Sequence of chain 1.U:
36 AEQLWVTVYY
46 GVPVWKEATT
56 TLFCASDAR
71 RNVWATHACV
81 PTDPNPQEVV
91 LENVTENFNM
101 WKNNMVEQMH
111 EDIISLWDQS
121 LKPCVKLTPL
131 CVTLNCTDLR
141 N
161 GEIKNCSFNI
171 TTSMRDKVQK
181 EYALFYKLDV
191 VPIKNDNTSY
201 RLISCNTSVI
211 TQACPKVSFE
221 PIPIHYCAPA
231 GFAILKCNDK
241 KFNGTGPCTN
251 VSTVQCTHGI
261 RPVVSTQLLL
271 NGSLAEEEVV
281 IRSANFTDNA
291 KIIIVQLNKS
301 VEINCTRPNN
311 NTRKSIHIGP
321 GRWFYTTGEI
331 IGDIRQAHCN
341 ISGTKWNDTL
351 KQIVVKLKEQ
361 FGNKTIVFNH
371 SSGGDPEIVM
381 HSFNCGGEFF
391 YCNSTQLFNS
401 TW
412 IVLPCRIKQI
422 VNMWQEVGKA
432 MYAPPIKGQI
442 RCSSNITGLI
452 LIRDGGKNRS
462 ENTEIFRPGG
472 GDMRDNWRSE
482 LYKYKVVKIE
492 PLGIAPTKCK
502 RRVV

Binding-site contacts:
Ligand atom C2 contacts residue TRP124 of chain 1.W at 3.6 Å (hydrophobic).
Ligand atom C1 contacts residue GLY16 of chain 1.V at 4.2 Å.
Ligand atom O3 contacts residue PRO123 of chain 1.W at 3.0 Å (h-bond).
Ligand atom C2 contacts residue PRO123 of chain 1.W at 3.9 Å (hydrophobic).
Ligand atom C2 contacts residue ASN93 of chain 1.U at 2.2 Å.
Ligand atom C1 contacts residue TRP124 of chain 1.W at 4.0 Å (hydrophobic).
Ligand atom C7 contacts residue PRO123 of chain 1.W at 3.4 Å (hydrophobic).
Ligand atom O3 contacts residue TRP124 of chain 1.W at 3.4 Å (h-bond).
Ligand atom O7 contacts residue TRP124 of chain 1.W at 3.1 Å (h-bond).
Ligand atom O2 contacts residue ILE126 of chain 1.W at 3.8 Å.
Ligand atom C4 contacts residue TRP124 of chain 1.W at 3.8 Å (hydrophobic).
Ligand atom O5 contacts residue SER17 of chain 1.V at 3.7 Å.
Ligand atom C7 contacts residue ARG122 of chain 1.W at 4.1 Å.
Ligand atom O6 contacts residue TRP124 of chain 1.W at 4.0 Å.
Ligand atom C4 contacts residue ASN93 of chain 1.U at 4.1 Å.
Ligand atom O5 contacts residue ASN93 of chain 1.U at 2.4 Å (h-bond).
Ligand atom O7 contacts residue LEU130 of chain 1.W at 3.1 Å.
Ligand atom C6 contacts residue ASN125 of chain 1.W at 3.7 Å.
Ligand atom O5 contacts residue TRP124 of chain 1.W at 4.1 Å.
Ligand atom C5 contacts residue ASN93 of chain 1.U at 3.7 Å.
Ligand atom C8 contacts residue ASN93 of chain 1.U at 3.7 Å.
Ligand atom O7 contacts residue ARG122 of chain 1.W at 3.8 Å.
Ligand atom O6 contacts residue ASN125 of chain 1.W at 3.0 Å (h-bond).
Ligand atom C7 contacts residue ASN93 of chain 1.U at 3.0 Å.
Ligand atom O5 contacts residue GLY16 of chain 1.V at 3.6 Å (h-bond).
Ligand atom C8 contacts residue ARG122 of chain 1.W at 3.7 Å.
Ligand atom N2 contacts residue ASN93 of chain 1.U at 2.6 Å (h-bond).
Ligand atom C8 contacts residue GLU92 of chain 1.U at 3.2 Å.
Ligand atom C3 contacts residue TRP124 of chain 1.W at 3.8 Å (hydrophobic).
Ligand atom C8 contacts residue PRO123 of chain 1.W at 3.7 Å (hydrophobic).
Ligand atom O7 contacts residue PRO123 of chain 1.W at 2.7 Å (h-bond).
Ligand atom O5 contacts residue TRP124 of chain 1.W at 4.0 Å.
Ligand atom C3 contacts residue PRO123 of chain 1.W at 4.0 Å (hydrophobic).
Ligand atom C3 contacts residue ASN93 of chain 1.U at 3.6 Å.
Ligand atom C7 contacts residue TRP124 of chain 1.W at 4.0 Å (hydrophobic).
Ligand atom C1 contacts residue ASN93 of chain 1.U at 1.4 Å.
Ligand atom O7 contacts residue ASN93 of chain 1.U at 3.4 Å (h-bond).
Ligand atom C5 contacts residue TRP124 of chain 1.W at 3.8 Å (hydrophobic).
Ligand atom C3 contacts residue TRP124 of chain 1.W at 4.1 Å (hydrophobic).
Ligand atom N2 contacts residue PRO123 of chain 1.W at 3.7 Å.

A small-molecule ligand and the protein it binds are described below.
Small molecule (SMILES): CC(=O)N[C@H]1[C@H](O[C@H]2[C@H](O)[C@@H](NC(C)=O)CO[C@@H]2CO)O[C@H](CO)[C@@H](O[C@@H]2O[C@H](CO[C@H]3O[C@H](CO)[C@@H](O)[C@H](O)[C@@H]3O)[C@@H](O)[C@H](O[C@H]3O[C@H](CO)[C@@H](O)[C@H](O)[C@@H]3O)[C@@H]2O)[C@@H]1O

Sequence of chain 1.V:
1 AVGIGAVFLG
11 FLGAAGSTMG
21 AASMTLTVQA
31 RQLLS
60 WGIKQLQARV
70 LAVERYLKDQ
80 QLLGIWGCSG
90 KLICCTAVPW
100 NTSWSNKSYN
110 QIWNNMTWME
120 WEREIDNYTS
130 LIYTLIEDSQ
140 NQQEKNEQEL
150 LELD

Sequence of chain 1.W:
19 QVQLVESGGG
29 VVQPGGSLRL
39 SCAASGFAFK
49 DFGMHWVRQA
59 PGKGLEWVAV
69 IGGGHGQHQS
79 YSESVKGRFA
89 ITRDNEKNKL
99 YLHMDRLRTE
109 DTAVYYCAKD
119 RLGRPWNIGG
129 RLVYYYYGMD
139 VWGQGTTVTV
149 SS